A protein and the small-molecule ligand that binds it are described below.
Small molecule (SMILES): CC(=O)N[C@H]1[C@H](O[C@H]2[C@H](O)[C@@H](NC(C)=O)CO[C@@H]2CO)O[C@H](CO)[C@@H](O)[C@@H]1O

Sequence of chain 1.E:
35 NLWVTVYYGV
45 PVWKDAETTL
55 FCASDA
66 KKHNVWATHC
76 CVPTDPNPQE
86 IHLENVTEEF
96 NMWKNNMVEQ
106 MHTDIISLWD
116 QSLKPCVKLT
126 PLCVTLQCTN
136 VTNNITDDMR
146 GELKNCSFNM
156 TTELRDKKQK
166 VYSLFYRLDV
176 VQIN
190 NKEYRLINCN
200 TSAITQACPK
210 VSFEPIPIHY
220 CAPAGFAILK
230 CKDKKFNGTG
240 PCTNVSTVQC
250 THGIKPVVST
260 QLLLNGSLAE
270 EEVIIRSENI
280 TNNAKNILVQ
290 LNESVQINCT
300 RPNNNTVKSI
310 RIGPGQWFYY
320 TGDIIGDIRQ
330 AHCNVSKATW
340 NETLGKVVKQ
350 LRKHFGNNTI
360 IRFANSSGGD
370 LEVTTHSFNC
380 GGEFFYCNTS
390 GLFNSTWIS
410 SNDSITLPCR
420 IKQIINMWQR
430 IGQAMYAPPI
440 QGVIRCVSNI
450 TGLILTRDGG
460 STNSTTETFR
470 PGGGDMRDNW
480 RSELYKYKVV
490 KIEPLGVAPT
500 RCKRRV

Binding-site contacts:
Ligand atom C1 contacts residue SER293 of chain 1.E at 3.9 Å.
Ligand atom O5 contacts residue ASN448 of chain 1.E at 2.4 Å (h-bond).
Ligand atom C4 contacts residue ASN448 of chain 1.E at 4.3 Å.
Ligand atom O6 contacts residue SER293 of chain 1.E at 3.8 Å.
Ligand atom O5 contacts residue SER293 of chain 1.E at 3.1 Å (h-bond).
Ligand atom C8 contacts residue ASN264 of chain 1.E at 3.4 Å.
Ligand atom C2 contacts residue ASN448 of chain 1.E at 2.5 Å.
Ligand atom N2 contacts residue ASN448 of chain 1.E at 3.0 Å (h-bond).
Ligand atom C8 contacts residue ASN448 of chain 1.E at 3.8 Å.
Ligand atom C7 contacts residue ASN448 of chain 1.E at 3.2 Å.
Ligand atom O7 contacts residue ASN448 of chain 1.E at 3.3 Å (h-bond).
Ligand atom C6 contacts residue SER293 of chain 1.E at 4.3 Å.
Ligand atom C7 contacts residue ASN264 of chain 1.E at 4.3 Å.
Ligand atom C3 contacts residue ASN448 of chain 1.E at 3.9 Å.
Ligand atom C5 contacts residue ASN448 of chain 1.E at 3.8 Å.
Ligand atom C1 contacts residue ASN448 of chain 1.E at 1.5 Å.
Ligand atom C8 contacts residue NAG1 of chain 1.Y at 3.5 Å.
Ligand atom C5 contacts residue SER293 of chain 1.E at 4.3 Å.